Sequence of chain 1.A:
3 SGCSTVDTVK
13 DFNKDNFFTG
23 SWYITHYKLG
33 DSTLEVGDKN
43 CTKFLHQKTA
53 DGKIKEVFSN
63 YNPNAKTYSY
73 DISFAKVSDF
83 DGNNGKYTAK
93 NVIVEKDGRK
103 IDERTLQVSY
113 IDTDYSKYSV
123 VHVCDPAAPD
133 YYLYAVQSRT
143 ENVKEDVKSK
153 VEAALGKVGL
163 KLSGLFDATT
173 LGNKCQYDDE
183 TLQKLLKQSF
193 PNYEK

The protein below binds the small molecule below.
Small molecule (SMILES): NCCc1c[nH]c2ccccc12

Binding-site contacts:
Ligand atom CH2 contacts residue PHE60 of chain 1.A at 4.2 Å (hydrophobic).
Ligand atom CH2 contacts residue VAL110 of chain 1.A at 3.9 Å (hydrophobic).
Ligand atom CD1 contacts residue GLN139 of chain 1.A at 4.3 Å.
Ligand atom CH2 contacts residue TYR112 of chain 1.A at 4.0 Å (hydrophobic).
Ligand atom CE3 contacts residue LEU108 of chain 1.A at 4.2 Å (hydrophobic).
Ligand atom NE1 contacts residue LEU135 of chain 1.A at 4.3 Å.
Ligand atom CZ2 contacts residue GLN139 of chain 1.A at 3.9 Å.
Ligand atom CE3 contacts residue PHE60 of chain 1.A at 3.8 Å (hydrophobic).
Ligand atom NE1 contacts residue PHE60 of chain 1.A at 3.6 Å.
Ligand atom CG contacts residue LEU135 of chain 1.A at 4.0 Å (hydrophobic).
Ligand atom CB contacts residue LEU135 of chain 1.A at 4.2 Å (hydrophobic).
Ligand atom CZ3 contacts residue SER75 of chain 1.A at 4.3 Å.
Ligand atom NE1 contacts residue ILE26 of chain 1.A at 3.7 Å.
Ligand atom CZ3 contacts residue VAL110 of chain 1.A at 3.7 Å (hydrophobic).
Ligand atom CZ3 contacts residue VAL125 of chain 1.A at 4.1 Å (hydrophobic).
Ligand atom CD1 contacts residue LEU135 of chain 1.A at 3.6 Å (hydrophobic).
Ligand atom CA contacts residue TYR133 of chain 1.A at 4.2 Å (hydrophobic).
Ligand atom CE2 contacts residue PHE60 of chain 1.A at 3.6 Å (hydrophobic).
Ligand atom CZ2 contacts residue VAL125 of chain 1.A at 4.2 Å (hydrophobic).
Ligand atom CZ2 contacts residue TYR112 of chain 1.A at 3.8 Å (hydrophobic).
Ligand atom CA contacts residue ASP73 of chain 1.A at 3.4 Å.
Ligand atom N1 contacts residue PHE60 of chain 1.A at 3.2 Å.
Ligand atom CD1 contacts residue ILE26 of chain 1.A at 3.6 Å (hydrophobic).
Ligand atom CG contacts residue VAL125 of chain 1.A at 4.2 Å (hydrophobic).
Ligand atom CE3 contacts residue VAL125 of chain 1.A at 3.9 Å (hydrophobic).
Ligand atom CD1 contacts residue PHE60 of chain 1.A at 3.8 Å (hydrophobic).
Ligand atom CH2 contacts residue TYR89 of chain 1.A at 3.9 Å (hydrophobic).
Ligand atom CZ2 contacts residue PHE46 of chain 1.A at 4.3 Å (hydrophobic).
Ligand atom CA contacts residue ARG106 of chain 1.A at 4.0 Å.
Ligand atom CD2 contacts residue VAL125 of chain 1.A at 3.7 Å (hydrophobic).
Ligand atom CZ2 contacts residue PHE60 of chain 1.A at 4.0 Å (hydrophobic).
Ligand atom CB contacts residue TYR133 of chain 1.A at 3.6 Å (hydrophobic).
Ligand atom CE2 contacts residue GLN139 of chain 1.A at 3.9 Å.
Ligand atom CE2 contacts residue VAL125 of chain 1.A at 3.9 Å (hydrophobic).
Ligand atom CH2 contacts residue VAL125 of chain 1.A at 4.3 Å (hydrophobic).
Ligand atom CD2 contacts residue PHE60 of chain 1.A at 3.6 Å (hydrophobic).
Ligand atom NE1 contacts residue GLN139 of chain 1.A at 3.2 Å (h-bond).
Ligand atom N1 contacts residue ASP73 of chain 1.A at 2.7 Å (salt-bridge).
Ligand atom CG contacts residue PHE60 of chain 1.A at 3.9 Å (hydrophobic).
Ligand atom CZ3 contacts residue PHE60 of chain 1.A at 4.1 Å (hydrophobic).